Sequence of chain 47.A:
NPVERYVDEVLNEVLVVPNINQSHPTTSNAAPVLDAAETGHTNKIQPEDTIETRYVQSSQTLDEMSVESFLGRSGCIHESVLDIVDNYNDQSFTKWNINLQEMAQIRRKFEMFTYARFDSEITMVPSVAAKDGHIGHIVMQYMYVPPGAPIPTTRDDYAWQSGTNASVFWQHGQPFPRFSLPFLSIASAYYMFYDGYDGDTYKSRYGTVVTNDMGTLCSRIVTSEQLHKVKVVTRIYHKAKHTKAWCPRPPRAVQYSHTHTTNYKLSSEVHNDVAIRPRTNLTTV

Sequence of chain 47.C:
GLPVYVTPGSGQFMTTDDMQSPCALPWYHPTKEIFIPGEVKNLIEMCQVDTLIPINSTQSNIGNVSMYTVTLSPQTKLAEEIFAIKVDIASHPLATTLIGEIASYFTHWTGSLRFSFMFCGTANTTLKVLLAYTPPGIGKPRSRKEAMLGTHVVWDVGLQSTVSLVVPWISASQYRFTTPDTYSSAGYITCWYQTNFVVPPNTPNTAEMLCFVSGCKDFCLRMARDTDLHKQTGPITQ

This small molecule binds to this protein.
Small molecule (SMILES): Cc1cc(CCCOc2c(C)cc(-c3noc(C(F)(F)F)n3)cc2C)on1

Binding-site contacts:
Ligand atom F1 contacts residue LEU217 of chain 47.A at 3.3 Å.
Ligand atom C4 contacts residue TYR190 of chain 47.A at 3.6 Å (hydrophobic).
Ligand atom F1 contacts residue MET124 of chain 47.A at 3.5 Å.
Ligand atom C3A contacts residue PHE179 of chain 47.A at 3.4 Å (hydrophobic).
Ligand atom F3 contacts residue TYR142 of chain 47.A at 2.6 Å.
Ligand atom CM2 contacts residue ILE122 of chain 47.A at 3.5 Å (hydrophobic).
Ligand atom F2 contacts residue PHE179 of chain 47.A at 3.6 Å.
Ligand atom C4B contacts residue LEU181 of chain 47.A at 3.8 Å (hydrophobic).
Ligand atom C5B contacts residue TYR144 of chain 47.A at 3.7 Å (hydrophobic).
Ligand atom C6B contacts residue LEU181 of chain 47.A at 3.5 Å (hydrophobic).
Ligand atom C1C contacts residue MET214 of chain 47.A at 3.5 Å (hydrophobic).
Ligand atom O1A contacts residue TYR144 of chain 47.A at 3.3 Å.
Ligand atom C3 contacts residue LEU100 of chain 47.A at 3.6 Å (hydrophobic).
Ligand atom CM6 contacts residue TYR144 of chain 47.A at 3.6 Å (hydrophobic).
Ligand atom C3A contacts residue TYR144 of chain 47.A at 3.7 Å (hydrophobic).
Ligand atom N2 contacts residue LEU100 of chain 47.A at 3.8 Å.
Ligand atom O1 contacts residue MET214 of chain 47.A at 3.3 Å.
Ligand atom CM3 contacts residue ASN212 of chain 47.A at 3.6 Å.
Ligand atom O1B contacts residue ILE98 of chain 47.A at 3.1 Å.
Ligand atom C2A contacts residue TYR144 of chain 47.A at 3.6 Å (hydrophobic).
Ligand atom N3A contacts residue PHE179 of chain 47.A at 3.2 Å.
Ligand atom CM3 contacts residue TYR190 of chain 47.A at 3.7 Å (hydrophobic).
Ligand atom F2 contacts residue VAL168 of chain 47.A at 2.9 Å.
Ligand atom C1B contacts residue LEU181 of chain 47.A at 3.8 Å (hydrophobic).
Ligand atom N3A contacts residue LEU217 of chain 47.A at 3.6 Å.
Ligand atom C4 contacts residue LEU100 of chain 47.A at 3.7 Å (hydrophobic).
Ligand atom C5B contacts residue LEU181 of chain 47.A at 3.5 Å (hydrophobic).
Ligand atom CM4 contacts residue TYR142 of chain 47.A at 3.5 Å (hydrophobic).
Ligand atom O1 contacts residue LEU100 of chain 47.A at 3.7 Å.
Ligand atom F3 contacts residue TYR144 of chain 47.A at 3.1 Å.
Ligand atom F1 contacts residue TYR142 of chain 47.A at 3.3 Å.
Ligand atom F2 contacts residue TYR142 of chain 47.A at 3.6 Å.
Ligand atom C2A contacts residue PHE179 of chain 47.A at 3.5 Å (hydrophobic).
Ligand atom N1A contacts residue PHE179 of chain 47.A at 3.6 Å.
Ligand atom CM6 contacts residue LEU184 of chain 47.A at 3.4 Å (hydrophobic).
Ligand atom F3 contacts residue ALA166 of chain 47.A at 3.2 Å.
Ligand atom CM6 contacts residue MET214 of chain 47.A at 3.4 Å (hydrophobic).
Ligand atom C1B contacts residue ILE98 of chain 47.A at 3.7 Å (hydrophobic).
Ligand atom F3 contacts residue MET143 of chain 47.A at 3.3 Å.
Ligand atom N1A contacts residue TYR144 of chain 47.A at 3.3 Å.